The small molecule below binds the protein below.
Small molecule (SMILES): CC(=O)N[C@H]1[C@H](O[C@H]2[C@H](O)[C@@H](NC(C)=O)CO[C@@H]2CO)O[C@H](CO)[C@@H](O)[C@@H]1O

Sequence of chain 1.C:
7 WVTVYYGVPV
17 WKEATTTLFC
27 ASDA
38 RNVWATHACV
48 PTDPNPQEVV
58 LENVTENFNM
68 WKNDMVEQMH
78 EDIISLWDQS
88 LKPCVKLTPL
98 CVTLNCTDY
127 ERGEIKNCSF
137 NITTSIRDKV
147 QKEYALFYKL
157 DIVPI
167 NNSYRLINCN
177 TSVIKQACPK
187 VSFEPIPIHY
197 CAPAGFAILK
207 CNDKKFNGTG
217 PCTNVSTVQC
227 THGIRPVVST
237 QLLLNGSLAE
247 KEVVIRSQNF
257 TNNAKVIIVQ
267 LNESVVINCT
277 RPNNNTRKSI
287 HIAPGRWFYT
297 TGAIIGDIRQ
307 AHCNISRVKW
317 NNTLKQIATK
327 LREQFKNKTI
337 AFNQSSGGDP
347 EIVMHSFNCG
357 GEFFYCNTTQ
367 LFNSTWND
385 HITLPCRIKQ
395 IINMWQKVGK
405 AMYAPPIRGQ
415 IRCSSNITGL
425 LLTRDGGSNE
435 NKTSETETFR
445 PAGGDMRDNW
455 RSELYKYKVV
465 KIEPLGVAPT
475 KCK

Binding-site contacts:
Ligand atom C5 contacts residue ASN220 of chain 1.C at 3.7 Å.
Ligand atom O5 contacts residue ASN208 of chain 1.C at 3.7 Å.
Ligand atom C3 contacts residue ASN220 of chain 1.C at 3.7 Å.
Ligand atom C1 contacts residue ASN208 of chain 1.C at 4.1 Å.
Ligand atom C8 contacts residue VAL57 of chain 1.C at 4.2 Å (hydrophobic).
Ligand atom C4 contacts residue ASN220 of chain 1.C at 4.3 Å.
Ligand atom C8 contacts residue GLU55 of chain 1.C at 3.0 Å.
Ligand atom C1 contacts residue ASN220 of chain 1.C at 1.5 Å.
Ligand atom O7 contacts residue ASN220 of chain 1.C at 3.2 Å (h-bond).
Ligand atom C7 contacts residue ASN220 of chain 1.C at 3.2 Å.
Ligand atom C2 contacts residue ASN220 of chain 1.C at 2.5 Å.
Ligand atom C8 contacts residue ASN220 of chain 1.C at 4.1 Å.
Ligand atom O5 contacts residue ASN220 of chain 1.C at 2.4 Å (h-bond).
Ligand atom C7 contacts residue GLU55 of chain 1.C at 4.5 Å.
Ligand atom N2 contacts residue ASN220 of chain 1.C at 2.8 Å (h-bond).